Binding-site contacts:
Ligand atom C2 contacts residue GLU1321 of chain 1.A at 3.8 Å.
Ligand atom C18 contacts residue GLU1321 of chain 1.A at 4.3 Å.
Ligand atom C17 contacts residue GLU1321 of chain 1.A at 4.1 Å.
Ligand atom C11 contacts residue GLU1321 of chain 1.A at 3.2 Å.
Ligand atom C12 contacts residue LYS1134 of chain 1.A at 4.3 Å.
Ligand atom C1 contacts residue LYS1134 of chain 1.A at 4.2 Å.
Ligand atom C11 contacts residue HIS1318 of chain 1.A at 4.1 Å.
Ligand atom C11 contacts residue LYS1134 of chain 1.A at 3.8 Å.
Ligand atom C16 contacts residue GLU1321 of chain 1.A at 3.0 Å.
Ligand atom C3 contacts residue LYS1134 of chain 1.A at 4.3 Å.
Ligand atom C7 contacts residue ASP1277 of chain 1.A at 4.5 Å.
Ligand atom C15 contacts residue GLU1321 of chain 1.A at 3.3 Å.
Ligand atom C10 contacts residue TYR1298 of chain 1.A at 3.7 Å (hydrophobic).
Ligand atom C21 contacts residue VAL1135 of chain 1.A at 3.7 Å (hydrophobic).

Sequence of chain 1.A:
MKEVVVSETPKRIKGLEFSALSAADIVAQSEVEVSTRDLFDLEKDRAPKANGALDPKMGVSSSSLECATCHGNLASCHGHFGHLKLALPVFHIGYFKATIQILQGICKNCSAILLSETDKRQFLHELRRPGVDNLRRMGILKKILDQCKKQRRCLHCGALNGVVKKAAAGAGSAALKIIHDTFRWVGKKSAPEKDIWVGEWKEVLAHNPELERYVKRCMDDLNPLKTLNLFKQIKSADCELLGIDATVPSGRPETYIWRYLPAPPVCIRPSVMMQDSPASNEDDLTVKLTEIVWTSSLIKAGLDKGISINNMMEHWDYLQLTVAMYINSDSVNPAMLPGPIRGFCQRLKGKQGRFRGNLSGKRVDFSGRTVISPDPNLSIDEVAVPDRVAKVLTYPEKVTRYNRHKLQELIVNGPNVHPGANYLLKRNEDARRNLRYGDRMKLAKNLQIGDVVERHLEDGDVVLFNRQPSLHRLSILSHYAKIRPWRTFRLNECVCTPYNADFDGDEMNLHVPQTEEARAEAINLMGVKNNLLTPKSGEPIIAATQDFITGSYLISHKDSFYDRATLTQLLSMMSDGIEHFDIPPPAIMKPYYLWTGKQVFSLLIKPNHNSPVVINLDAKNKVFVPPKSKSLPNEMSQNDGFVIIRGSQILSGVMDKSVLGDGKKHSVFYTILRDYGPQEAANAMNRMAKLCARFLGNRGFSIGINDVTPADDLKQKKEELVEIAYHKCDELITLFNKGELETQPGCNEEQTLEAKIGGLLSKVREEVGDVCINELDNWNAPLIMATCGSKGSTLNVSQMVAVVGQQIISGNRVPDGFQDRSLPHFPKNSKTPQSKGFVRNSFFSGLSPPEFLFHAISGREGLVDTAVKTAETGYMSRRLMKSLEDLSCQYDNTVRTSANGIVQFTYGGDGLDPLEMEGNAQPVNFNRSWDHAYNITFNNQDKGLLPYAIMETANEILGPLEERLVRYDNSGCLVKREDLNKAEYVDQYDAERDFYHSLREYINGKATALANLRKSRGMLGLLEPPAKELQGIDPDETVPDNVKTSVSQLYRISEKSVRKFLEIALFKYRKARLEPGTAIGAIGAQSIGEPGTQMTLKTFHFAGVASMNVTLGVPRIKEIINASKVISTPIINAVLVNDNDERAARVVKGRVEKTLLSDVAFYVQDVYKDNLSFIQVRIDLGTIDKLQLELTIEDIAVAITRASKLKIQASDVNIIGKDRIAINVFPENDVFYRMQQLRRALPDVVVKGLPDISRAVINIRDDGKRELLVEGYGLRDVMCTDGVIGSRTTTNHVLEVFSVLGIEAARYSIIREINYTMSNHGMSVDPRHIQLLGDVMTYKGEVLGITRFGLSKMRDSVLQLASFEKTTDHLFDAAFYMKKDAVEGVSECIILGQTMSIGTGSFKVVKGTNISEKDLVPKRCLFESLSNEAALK

The small molecule below binds the protein below.
Small molecule (SMILES): C[C@H](CCC(=O)NCCC[N+](C)(C)CC(O)CS(=O)(=O)O)[C@H]1CC[C@H]2[C@@H]3[C@H](O)C[C@@H]4C[C@H](O)CC[C@]4(C)[C@H]3C[C@H](O)[C@]12C